Sequence of chain 1.A:
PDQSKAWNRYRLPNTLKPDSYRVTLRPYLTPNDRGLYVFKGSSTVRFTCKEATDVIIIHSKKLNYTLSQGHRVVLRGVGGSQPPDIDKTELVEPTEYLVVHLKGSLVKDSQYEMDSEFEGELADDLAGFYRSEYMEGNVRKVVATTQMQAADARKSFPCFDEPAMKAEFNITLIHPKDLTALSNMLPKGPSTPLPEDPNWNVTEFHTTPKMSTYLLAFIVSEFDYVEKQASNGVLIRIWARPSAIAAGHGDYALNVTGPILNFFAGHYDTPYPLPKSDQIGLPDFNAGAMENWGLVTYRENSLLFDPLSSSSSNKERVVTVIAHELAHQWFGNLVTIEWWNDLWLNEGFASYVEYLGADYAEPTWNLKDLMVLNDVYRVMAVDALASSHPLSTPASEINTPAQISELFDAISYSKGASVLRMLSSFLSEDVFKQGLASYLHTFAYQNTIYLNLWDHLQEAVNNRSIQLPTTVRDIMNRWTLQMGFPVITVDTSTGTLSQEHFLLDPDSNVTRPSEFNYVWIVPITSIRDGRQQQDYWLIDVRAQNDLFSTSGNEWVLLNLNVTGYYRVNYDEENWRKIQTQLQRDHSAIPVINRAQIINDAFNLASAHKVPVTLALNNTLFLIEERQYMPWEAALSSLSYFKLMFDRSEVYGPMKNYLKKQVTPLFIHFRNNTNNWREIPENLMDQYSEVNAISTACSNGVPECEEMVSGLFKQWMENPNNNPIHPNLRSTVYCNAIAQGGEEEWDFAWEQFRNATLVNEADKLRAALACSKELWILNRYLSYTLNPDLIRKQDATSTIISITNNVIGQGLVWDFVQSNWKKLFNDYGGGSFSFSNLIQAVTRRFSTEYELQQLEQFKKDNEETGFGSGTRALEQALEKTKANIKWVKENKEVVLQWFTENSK

Binding-site contacts:
Ligand atom C8 contacts residue ARG46 of chain 1.A at 4.2 Å.
Ligand atom N2 contacts residue ASN170 of chain 1.A at 3.0 Å (h-bond).
Ligand atom C3 contacts residue ARG46 of chain 1.A at 3.8 Å.
Ligand atom C4 contacts residue ASN170 of chain 1.A at 4.3 Å.
Ligand atom C8 contacts residue ARG22 of chain 1.A at 3.6 Å.
Ligand atom C8 contacts residue TYR21 of chain 1.A at 3.7 Å (hydrophobic).
Ligand atom C1 contacts residue THR207 of chain 1.A at 4.0 Å.
Ligand atom C8 contacts residue THR44 of chain 1.A at 3.8 Å.
Ligand atom C7 contacts residue ARG46 of chain 1.A at 4.1 Å.
Ligand atom C5 contacts residue THR207 of chain 1.A at 3.5 Å.
Ligand atom O3 contacts residue SER20 of chain 1.A at 4.3 Å.
Ligand atom O7 contacts residue ARG22 of chain 1.A at 2.8 Å (salt-bridge).
Ligand atom O5 contacts residue THR207 of chain 1.A at 3.2 Å (h-bond).
Ligand atom C3 contacts residue SER20 of chain 1.A at 4.0 Å.
Ligand atom C2 contacts residue SER20 of chain 1.A at 4.0 Å.
Ligand atom C3 contacts residue ASN170 of chain 1.A at 3.8 Å.
Ligand atom N2 contacts residue ARG46 of chain 1.A at 3.8 Å.
Ligand atom C8 contacts residue SER20 of chain 1.A at 3.4 Å.
Ligand atom C7 contacts residue SER20 of chain 1.A at 3.7 Å.
Ligand atom O5 contacts residue ASN170 of chain 1.A at 2.4 Å (h-bond).
Ligand atom C2 contacts residue ARG46 of chain 1.A at 4.3 Å.
Ligand atom N2 contacts residue SER20 of chain 1.A at 3.0 Å (h-bond).
Ligand atom C5 contacts residue ASN170 of chain 1.A at 3.6 Å.
Ligand atom C1 contacts residue ASN170 of chain 1.A at 1.4 Å.
Ligand atom C7 contacts residue TYR21 of chain 1.A at 4.2 Å (hydrophobic).
Ligand atom O6 contacts residue THR207 of chain 1.A at 4.1 Å.
Ligand atom O3 contacts residue ARG46 of chain 1.A at 2.7 Å (salt-bridge).
Ligand atom C7 contacts residue ARG22 of chain 1.A at 3.6 Å.
Ligand atom O5 contacts residue ARG46 of chain 1.A at 4.3 Å.
Ligand atom C2 contacts residue ASN170 of chain 1.A at 2.5 Å.
Ligand atom O6 contacts residue LYS188 of chain 1.A at 4.4 Å.
Ligand atom O7 contacts residue ASN170 of chain 1.A at 3.4 Å (h-bond).
Ligand atom O6 contacts residue ARG46 of chain 1.A at 3.7 Å.
Ligand atom C6 contacts residue THR207 of chain 1.A at 3.2 Å.
Ligand atom C7 contacts residue ASN170 of chain 1.A at 3.4 Å.
Ligand atom N2 contacts residue TYR21 of chain 1.A at 4.4 Å.

A protein and the small-molecule ligand that binds it are described below.
Small molecule (SMILES): CC(=O)N[C@H]1[C@H](O[C@H]2[C@H](O)[C@@H](NC(C)=O)CO[C@@H]2CO)O[C@H](CO)[C@@H](O[C@@H]2O[C@H](CO)[C@@H](O)[C@H](O)[C@@H]2O)[C@@H]1O